Sequence of chain 1.P:
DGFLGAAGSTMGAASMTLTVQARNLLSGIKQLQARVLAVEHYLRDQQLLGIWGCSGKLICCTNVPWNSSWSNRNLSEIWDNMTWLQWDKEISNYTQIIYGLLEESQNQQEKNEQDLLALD

Binding-site contacts:
Ligand atom C8 contacts residue ASN58 of chain 1.M at 4.5 Å.
Ligand atom C7 contacts residue GLY16 of chain 1.P at 4.2 Å.
Ligand atom C7 contacts residue SER17 of chain 1.P at 4.4 Å.
Ligand atom C8 contacts residue GLY16 of chain 1.P at 4.0 Å.
Ligand atom O7 contacts residue GLU57 of chain 1.M at 3.2 Å.
Ligand atom N2 contacts residue SER17 of chain 1.P at 4.3 Å.
Ligand atom O5 contacts residue ASN58 of chain 1.M at 2.4 Å (h-bond).
Ligand atom C7 contacts residue GLU57 of chain 1.M at 3.6 Å.
Ligand atom C8 contacts residue GLU57 of chain 1.M at 3.8 Å.
Ligand atom C5 contacts residue ASN58 of chain 1.M at 3.7 Å.
Ligand atom C3 contacts residue ASN58 of chain 1.M at 3.8 Å.
Ligand atom C2 contacts residue ASN58 of chain 1.M at 2.4 Å.
Ligand atom C8 contacts residue SER17 of chain 1.P at 3.4 Å.
Ligand atom C8 contacts residue GLY13 of chain 1.P at 4.4 Å.
Ligand atom N2 contacts residue ASN58 of chain 1.M at 2.8 Å (h-bond).
Ligand atom C2 contacts residue GLY16 of chain 1.P at 4.2 Å.
Ligand atom C7 contacts residue ASN58 of chain 1.M at 3.4 Å.
Ligand atom N2 contacts residue GLY16 of chain 1.P at 3.5 Å (h-bond).
Ligand atom C1 contacts residue ASN58 of chain 1.M at 1.4 Å.
Ligand atom C4 contacts residue ASN58 of chain 1.M at 4.2 Å.
Ligand atom O7 contacts residue ASN58 of chain 1.M at 3.6 Å.

Sequence of chain 1.M:
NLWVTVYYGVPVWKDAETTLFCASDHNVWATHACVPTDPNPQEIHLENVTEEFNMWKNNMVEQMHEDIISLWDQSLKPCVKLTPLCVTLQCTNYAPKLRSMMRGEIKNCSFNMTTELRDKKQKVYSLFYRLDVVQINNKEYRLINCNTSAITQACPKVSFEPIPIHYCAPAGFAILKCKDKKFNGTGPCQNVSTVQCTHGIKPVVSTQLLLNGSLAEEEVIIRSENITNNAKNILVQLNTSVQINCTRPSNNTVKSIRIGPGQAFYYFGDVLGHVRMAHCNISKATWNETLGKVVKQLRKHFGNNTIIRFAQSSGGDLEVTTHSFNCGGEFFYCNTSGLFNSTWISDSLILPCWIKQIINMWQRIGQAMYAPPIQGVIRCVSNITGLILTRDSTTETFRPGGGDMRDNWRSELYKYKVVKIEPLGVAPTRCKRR

The protein below binds the small molecule below.
Small molecule (SMILES): CC(=O)N[C@@H]1[C@@H](O)[C@H](O)[C@@H](CO)O[C@H]1O